Binding-site contacts:
Ligand atom C1 contacts residue LYS191 of chain 1.U at 4.2 Å.
Ligand atom O1B contacts residue LYS191 of chain 1.U at 3.2 Å.
Ligand atom C5 contacts residue SER343 of chain 1.U at 4.1 Å.
Ligand atom C2 contacts residue GLY344 of chain 1.U at 4.4 Å.
Ligand atom C3 contacts residue SER343 of chain 1.U at 2.9 Å.
Ligand atom O1A contacts residue GLY344 of chain 1.U at 3.6 Å (h-bond).
Ligand atom C2 contacts residue SER343 of chain 1.U at 1.5 Å.
Ligand atom O1B contacts residue SER343 of chain 1.U at 2.5 Å (h-bond).
Ligand atom C1 contacts residue SER343 of chain 1.U at 1.7 Å.
Ligand atom O8 contacts residue SER343 of chain 1.U at 4.3 Å.
Ligand atom C3 contacts residue GLY344 of chain 1.U at 4.4 Å.
Ligand atom C7 contacts residue SER343 of chain 1.U at 4.5 Å.
Ligand atom C4 contacts residue SER343 of chain 1.U at 3.8 Å.
Ligand atom O6 contacts residue SER343 of chain 1.U at 2.3 Å (h-bond).
Ligand atom O1A contacts residue SER343 of chain 1.U at 2.3 Å (h-bond).
Ligand atom C1 contacts residue GLY344 of chain 1.U at 4.4 Å.
Ligand atom C6 contacts residue SER343 of chain 1.U at 3.3 Å.

A protein and the small-molecule ligand that binds it are described below.
Small molecule (SMILES): C[C@H](O)[C@H](N)[C@@H]1O[C@](O)(C(=O)O)C[C@H](O)[C@@H]1N

Sequence of chain 1.U:
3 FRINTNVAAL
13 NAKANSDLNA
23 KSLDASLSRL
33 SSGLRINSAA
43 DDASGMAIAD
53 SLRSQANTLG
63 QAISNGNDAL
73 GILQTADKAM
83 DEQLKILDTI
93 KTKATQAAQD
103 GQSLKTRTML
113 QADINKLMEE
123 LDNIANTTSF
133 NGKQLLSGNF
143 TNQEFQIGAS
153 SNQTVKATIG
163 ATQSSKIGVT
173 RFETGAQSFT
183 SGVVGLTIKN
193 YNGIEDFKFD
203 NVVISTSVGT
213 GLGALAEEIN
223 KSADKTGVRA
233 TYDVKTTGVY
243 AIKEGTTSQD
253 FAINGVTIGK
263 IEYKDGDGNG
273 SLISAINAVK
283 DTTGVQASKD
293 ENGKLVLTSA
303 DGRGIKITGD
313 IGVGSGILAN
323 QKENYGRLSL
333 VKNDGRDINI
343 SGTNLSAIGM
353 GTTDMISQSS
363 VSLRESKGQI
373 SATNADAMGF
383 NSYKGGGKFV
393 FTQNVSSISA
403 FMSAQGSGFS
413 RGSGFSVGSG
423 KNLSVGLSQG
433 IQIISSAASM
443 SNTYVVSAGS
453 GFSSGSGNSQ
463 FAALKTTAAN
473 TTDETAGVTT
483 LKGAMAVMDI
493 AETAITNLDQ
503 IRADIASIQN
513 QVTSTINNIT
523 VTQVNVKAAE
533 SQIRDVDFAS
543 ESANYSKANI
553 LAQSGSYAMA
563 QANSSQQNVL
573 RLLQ